This protein binds this small molecule.
Small molecule (SMILES): CC(=O)N[C@@H]1[C@@H](O)[C@H](O)[C@@H](CO)O[C@H]1O

Sequence of chain 1.B:
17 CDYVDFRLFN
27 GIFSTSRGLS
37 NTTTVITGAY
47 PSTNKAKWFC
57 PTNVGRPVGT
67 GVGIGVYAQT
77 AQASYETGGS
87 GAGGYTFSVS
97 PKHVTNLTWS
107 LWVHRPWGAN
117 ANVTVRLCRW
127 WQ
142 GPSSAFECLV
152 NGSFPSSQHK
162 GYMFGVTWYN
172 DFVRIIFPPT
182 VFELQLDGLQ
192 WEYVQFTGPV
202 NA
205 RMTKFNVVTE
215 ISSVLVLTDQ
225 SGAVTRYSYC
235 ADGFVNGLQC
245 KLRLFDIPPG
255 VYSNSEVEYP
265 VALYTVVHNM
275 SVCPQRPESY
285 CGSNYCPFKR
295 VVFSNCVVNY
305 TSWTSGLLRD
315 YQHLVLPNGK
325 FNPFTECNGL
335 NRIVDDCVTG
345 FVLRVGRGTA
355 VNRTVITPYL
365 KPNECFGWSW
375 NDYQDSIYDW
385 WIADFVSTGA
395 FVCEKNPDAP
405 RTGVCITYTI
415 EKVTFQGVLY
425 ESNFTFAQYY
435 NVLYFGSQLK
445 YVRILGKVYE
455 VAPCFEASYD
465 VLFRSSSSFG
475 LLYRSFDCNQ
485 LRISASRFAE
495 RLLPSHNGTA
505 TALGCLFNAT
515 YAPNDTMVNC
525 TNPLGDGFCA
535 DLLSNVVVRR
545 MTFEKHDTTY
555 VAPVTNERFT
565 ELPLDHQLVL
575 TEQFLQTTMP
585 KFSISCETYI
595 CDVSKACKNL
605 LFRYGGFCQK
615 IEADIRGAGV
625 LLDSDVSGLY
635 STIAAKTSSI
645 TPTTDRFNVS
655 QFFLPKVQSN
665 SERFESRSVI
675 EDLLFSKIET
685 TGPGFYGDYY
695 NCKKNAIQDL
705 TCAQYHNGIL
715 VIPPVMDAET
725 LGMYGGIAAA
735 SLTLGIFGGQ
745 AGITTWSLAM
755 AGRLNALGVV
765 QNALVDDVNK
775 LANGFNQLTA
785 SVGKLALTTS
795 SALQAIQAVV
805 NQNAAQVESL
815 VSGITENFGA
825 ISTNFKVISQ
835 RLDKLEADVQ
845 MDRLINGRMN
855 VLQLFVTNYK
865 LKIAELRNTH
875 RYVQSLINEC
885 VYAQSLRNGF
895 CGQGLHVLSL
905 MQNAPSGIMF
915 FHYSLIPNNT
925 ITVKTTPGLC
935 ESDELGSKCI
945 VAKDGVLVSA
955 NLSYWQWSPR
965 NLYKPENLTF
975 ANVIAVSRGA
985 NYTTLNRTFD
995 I

Sequence of chain 1.C:
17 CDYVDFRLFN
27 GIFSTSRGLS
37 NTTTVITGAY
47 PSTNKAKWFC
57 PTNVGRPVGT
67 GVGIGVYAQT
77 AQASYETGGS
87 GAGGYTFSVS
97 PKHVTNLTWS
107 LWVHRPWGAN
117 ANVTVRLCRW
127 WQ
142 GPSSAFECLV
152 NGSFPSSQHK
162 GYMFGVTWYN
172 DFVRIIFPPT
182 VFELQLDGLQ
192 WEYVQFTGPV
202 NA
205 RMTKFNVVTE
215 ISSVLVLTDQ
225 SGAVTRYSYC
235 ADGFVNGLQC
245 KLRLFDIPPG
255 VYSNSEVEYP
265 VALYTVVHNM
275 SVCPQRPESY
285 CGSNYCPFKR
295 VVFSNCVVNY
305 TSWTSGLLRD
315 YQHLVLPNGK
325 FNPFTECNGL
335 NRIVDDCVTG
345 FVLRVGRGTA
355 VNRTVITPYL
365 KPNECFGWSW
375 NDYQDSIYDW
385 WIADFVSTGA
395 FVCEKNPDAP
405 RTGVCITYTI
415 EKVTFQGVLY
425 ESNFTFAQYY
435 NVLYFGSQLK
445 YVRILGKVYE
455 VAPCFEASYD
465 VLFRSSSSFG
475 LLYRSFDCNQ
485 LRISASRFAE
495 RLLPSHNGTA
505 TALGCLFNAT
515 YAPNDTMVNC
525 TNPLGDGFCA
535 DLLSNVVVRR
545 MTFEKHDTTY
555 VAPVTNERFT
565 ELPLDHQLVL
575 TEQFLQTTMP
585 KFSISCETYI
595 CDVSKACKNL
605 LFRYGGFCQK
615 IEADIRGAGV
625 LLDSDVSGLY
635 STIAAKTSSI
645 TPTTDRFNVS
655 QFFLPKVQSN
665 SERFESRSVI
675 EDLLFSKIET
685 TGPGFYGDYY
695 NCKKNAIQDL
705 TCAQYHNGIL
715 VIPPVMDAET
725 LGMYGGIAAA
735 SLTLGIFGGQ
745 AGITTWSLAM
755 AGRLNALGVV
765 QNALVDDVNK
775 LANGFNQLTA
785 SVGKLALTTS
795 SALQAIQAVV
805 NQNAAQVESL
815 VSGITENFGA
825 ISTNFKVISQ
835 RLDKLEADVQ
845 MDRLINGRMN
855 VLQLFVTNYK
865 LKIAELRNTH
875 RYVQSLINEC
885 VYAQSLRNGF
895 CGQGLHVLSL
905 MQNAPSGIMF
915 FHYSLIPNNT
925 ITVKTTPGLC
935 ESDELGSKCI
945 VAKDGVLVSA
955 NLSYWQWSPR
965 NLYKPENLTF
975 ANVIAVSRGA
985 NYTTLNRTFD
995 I

Binding-site contacts:
Ligand atom O6 contacts residue ASN766 of chain 1.C at 4.2 Å.
Ligand atom C7 contacts residue ASN560 of chain 1.B at 4.2 Å.
Ligand atom C3 contacts residue ASN985 of chain 1.B at 3.8 Å.
Ligand atom C8 contacts residue ASN560 of chain 1.B at 3.4 Å.
Ligand atom N2 contacts residue ASN985 of chain 1.B at 3.0 Å (h-bond).
Ligand atom O5 contacts residue ASN985 of chain 1.B at 2.4 Å (h-bond).
Ligand atom C1 contacts residue ASN985 of chain 1.B at 1.4 Å.
Ligand atom C7 contacts residue ASN985 of chain 1.B at 3.9 Å.
Ligand atom C5 contacts residue ASN985 of chain 1.B at 3.7 Å.
Ligand atom O7 contacts residue ASN985 of chain 1.B at 4.4 Å.
Ligand atom C4 contacts residue ASN985 of chain 1.B at 4.2 Å.
Ligand atom N2 contacts residue ASN560 of chain 1.B at 4.0 Å.
Ligand atom C2 contacts residue ASN985 of chain 1.B at 2.5 Å.